Sequence of chain 1.Z:
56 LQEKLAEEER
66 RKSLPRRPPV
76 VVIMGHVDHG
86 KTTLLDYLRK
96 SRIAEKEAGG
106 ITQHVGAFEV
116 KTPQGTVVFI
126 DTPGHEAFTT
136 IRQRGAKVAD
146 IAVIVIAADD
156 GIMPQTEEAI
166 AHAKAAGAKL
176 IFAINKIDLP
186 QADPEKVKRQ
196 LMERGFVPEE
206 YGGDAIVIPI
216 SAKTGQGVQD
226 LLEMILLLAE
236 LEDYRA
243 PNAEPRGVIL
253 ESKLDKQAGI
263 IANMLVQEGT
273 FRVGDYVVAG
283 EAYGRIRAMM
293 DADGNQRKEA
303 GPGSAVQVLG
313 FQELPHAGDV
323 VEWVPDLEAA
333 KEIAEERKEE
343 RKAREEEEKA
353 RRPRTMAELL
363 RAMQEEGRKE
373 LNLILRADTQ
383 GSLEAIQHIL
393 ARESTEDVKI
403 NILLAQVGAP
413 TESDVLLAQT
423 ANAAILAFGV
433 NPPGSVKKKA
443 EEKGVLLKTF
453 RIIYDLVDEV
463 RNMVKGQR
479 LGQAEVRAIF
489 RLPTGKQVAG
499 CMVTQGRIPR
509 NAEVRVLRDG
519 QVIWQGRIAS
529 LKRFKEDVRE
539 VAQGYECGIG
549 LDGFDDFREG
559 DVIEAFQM

Binding-site contacts:
Ligand atom CE contacts residue ARG485 of chain 1.Z at 3.6 Å.
Ligand atom CG contacts residue GLY546 of chain 1.Z at 4.3 Å.
Ligand atom N contacts residue GLU544 of chain 1.Z at 4.0 Å.
Ligand atom CB contacts residue GLY498 of chain 1.Z at 4.4 Å.
Ligand atom CB contacts residue GLY546 of chain 1.Z at 4.5 Å.
Ligand atom CA contacts residue GLY546 of chain 1.Z at 3.7 Å.
Ligand atom CE contacts residue GLY498 of chain 1.Z at 4.1 Å.
Ligand atom CG contacts residue GLY498 of chain 1.Z at 3.4 Å.
Ligand atom C contacts residue PHE532 of chain 1.Z at 4.4 Å (hydrophobic).
Ligand atom N contacts residue GLY546 of chain 1.Z at 4.2 Å.
Ligand atom O1 contacts residue PHE532 of chain 1.Z at 3.1 Å.
Ligand atom SD contacts residue GLY498 of chain 1.Z at 4.0 Å.
Ligand atom N contacts residue PHE532 of chain 1.Z at 4.3 Å.
Ligand atom CN contacts residue PHE532 of chain 1.Z at 3.5 Å (hydrophobic).
Ligand atom CE contacts residue GLU544 of chain 1.Z at 3.0 Å.

This small molecule binds to this protein.
Small molecule (SMILES): CSCC[C@H](NC=O)C(=O)O